Sequence of chain 1.B:
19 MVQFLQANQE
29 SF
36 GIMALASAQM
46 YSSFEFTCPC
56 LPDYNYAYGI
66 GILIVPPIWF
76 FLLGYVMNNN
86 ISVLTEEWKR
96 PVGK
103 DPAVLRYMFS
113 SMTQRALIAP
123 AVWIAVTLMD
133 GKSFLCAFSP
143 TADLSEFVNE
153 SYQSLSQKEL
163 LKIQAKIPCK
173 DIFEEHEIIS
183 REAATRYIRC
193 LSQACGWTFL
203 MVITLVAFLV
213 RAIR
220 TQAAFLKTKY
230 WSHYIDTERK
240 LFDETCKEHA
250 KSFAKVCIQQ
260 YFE

The protein below binds the small molecule below.
Small molecule (SMILES): CC(=O)N[C@@H]1[C@@H](O)[C@H](O)[C@@H](CO)O[C@H]1O

Binding-site contacts:
Ligand atom C3 contacts residue ASN151 of chain 1.B at 3.8 Å.
Ligand atom C2 contacts residue ASN151 of chain 1.B at 2.4 Å.
Ligand atom O5 contacts residue TYR154 of chain 1.B at 4.5 Å.
Ligand atom C4 contacts residue ASN151 of chain 1.B at 4.2 Å.
Ligand atom O6 contacts residue TYR154 of chain 1.B at 3.5 Å (h-bond).
Ligand atom C1 contacts residue ASN151 of chain 1.B at 1.4 Å.
Ligand atom C7 contacts residue ASN151 of chain 1.B at 3.2 Å.
Ligand atom O7 contacts residue ASN151 of chain 1.B at 3.1 Å (h-bond).
Ligand atom C8 contacts residue ASN151 of chain 1.B at 3.7 Å.
Ligand atom O5 contacts residue SER153 of chain 1.B at 3.8 Å.
Ligand atom O5 contacts residue ASN151 of chain 1.B at 2.3 Å (h-bond).
Ligand atom N2 contacts residue ASN151 of chain 1.B at 2.9 Å (h-bond).
Ligand atom O6 contacts residue SER153 of chain 1.B at 3.5 Å (h-bond).
Ligand atom O7 contacts residue GLU179 of chain 1.B at 3.8 Å.
Ligand atom C1 contacts residue SER153 of chain 1.B at 4.2 Å.
Ligand atom C2 contacts residue GLU179 of chain 1.B at 4.3 Å.
Ligand atom C5 contacts residue ASN151 of chain 1.B at 3.6 Å.
Ligand atom O7 contacts residue HIS178 of chain 1.B at 4.1 Å.
Ligand atom C1 contacts residue GLU179 of chain 1.B at 4.0 Å.
Ligand atom O5 contacts residue GLU179 of chain 1.B at 4.0 Å.
Ligand atom C5 contacts residue SER153 of chain 1.B at 4.5 Å.